Sequence of chain 1.C:
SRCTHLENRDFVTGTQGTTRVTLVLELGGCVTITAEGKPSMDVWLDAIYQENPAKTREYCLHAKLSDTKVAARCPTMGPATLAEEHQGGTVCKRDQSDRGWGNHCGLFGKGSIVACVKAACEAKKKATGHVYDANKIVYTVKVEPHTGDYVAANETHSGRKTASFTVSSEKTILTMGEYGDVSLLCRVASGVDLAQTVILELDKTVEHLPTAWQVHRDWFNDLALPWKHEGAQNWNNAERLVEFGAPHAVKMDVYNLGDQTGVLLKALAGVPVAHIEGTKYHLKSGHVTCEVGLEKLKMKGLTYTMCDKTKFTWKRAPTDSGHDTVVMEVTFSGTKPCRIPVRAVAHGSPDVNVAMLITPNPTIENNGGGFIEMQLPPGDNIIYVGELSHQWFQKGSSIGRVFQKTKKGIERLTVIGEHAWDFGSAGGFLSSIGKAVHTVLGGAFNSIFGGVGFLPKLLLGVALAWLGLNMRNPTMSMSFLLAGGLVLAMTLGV

Binding-site contacts:
Ligand atom C8 contacts residue ASN154 of chain 1.C at 3.6 Å.
Ligand atom C4 contacts residue ASN154 of chain 1.C at 4.3 Å.
Ligand atom C7 contacts residue ASN154 of chain 1.C at 3.4 Å.
Ligand atom C5 contacts residue ASN154 of chain 1.C at 3.7 Å.
Ligand atom O7 contacts residue GLU155 of chain 1.C at 3.8 Å.
Ligand atom C6 contacts residue ASN154 of chain 1.C at 3.8 Å.
Ligand atom C8 contacts residue GLU155 of chain 1.C at 3.6 Å.
Ligand atom C1 contacts residue ASN154 of chain 1.C at 1.4 Å.
Ligand atom C3 contacts residue ASN154 of chain 1.C at 3.8 Å.
Ligand atom C2 contacts residue ASN154 of chain 1.C at 2.4 Å.
Ligand atom C5 contacts residue ASN154 of chain 1.C at 4.3 Å.
Ligand atom O5 contacts residue ASN154 of chain 1.C at 2.4 Å (h-bond).
Ligand atom O7 contacts residue ASN154 of chain 1.C at 3.2 Å (h-bond).
Ligand atom N2 contacts residue ASN154 of chain 1.C at 2.8 Å (h-bond).
Ligand atom C7 contacts residue GLU155 of chain 1.C at 4.2 Å.

A protein and the small-molecule ligand that binds it are described below.
Small molecule (SMILES): CC(=O)N[C@H]1[C@H](O[C@H]2[C@H](O)[C@@H](NC(C)=O)CO[C@@H]2CO[C@@H]2O[C@@H](C)[C@@H](O)[C@@H](O)[C@@H]2O)O[C@H](CO)[C@@H](O)[C@@H]1O